The protein below binds the small molecule below.
Small molecule (SMILES): CC(C)Oc1cc(Nc2nc(N[C@@H](C)c3ccc(F)cn3)ncc2Cl)[nH]n1

Sequence of chain 4.C:
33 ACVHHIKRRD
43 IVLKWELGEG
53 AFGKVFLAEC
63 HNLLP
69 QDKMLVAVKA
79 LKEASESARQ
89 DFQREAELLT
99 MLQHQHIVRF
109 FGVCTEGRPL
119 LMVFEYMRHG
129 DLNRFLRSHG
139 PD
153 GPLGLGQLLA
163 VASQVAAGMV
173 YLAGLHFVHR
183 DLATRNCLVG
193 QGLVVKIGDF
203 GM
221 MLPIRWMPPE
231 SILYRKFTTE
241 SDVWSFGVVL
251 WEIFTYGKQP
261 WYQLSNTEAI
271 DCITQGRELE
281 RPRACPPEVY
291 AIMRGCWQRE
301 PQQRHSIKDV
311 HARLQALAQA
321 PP

Binding-site contacts:
Ligand atom C17 contacts residue GLY128 of chain 4.C at 3.4 Å.
Ligand atom N5 contacts residue LEU49 of chain 4.C at 3.4 Å (h-bond).
Ligand atom F1 contacts residue LEU190 of chain 4.C at 3.7 Å.
Ligand atom N6 contacts residue ALA75 of chain 4.C at 3.7 Å.
Ligand atom CL1 contacts residue ARG126 of chain 4.C at 3.7 Å.
Ligand atom N1 contacts residue LEU49 of chain 4.C at 3.7 Å.
Ligand atom C15 contacts residue ASP129 of chain 4.C at 3.7 Å.
Ligand atom N4 contacts residue LEU190 of chain 4.C at 3.6 Å.
Ligand atom N7 contacts residue GLU123 of chain 4.C at 2.7 Å (salt-bridge).
Ligand atom CL1 contacts residue MET125 of chain 4.C at 3.4 Å.
Ligand atom N6 contacts residue GLU123 of chain 4.C at 3.5 Å (salt-bridge).
Ligand atom C14 contacts residue LEU190 of chain 4.C at 3.6 Å (hydrophobic).
Ligand atom C6 contacts residue LEU190 of chain 4.C at 3.8 Å (hydrophobic).
Ligand atom N6 contacts residue MET125 of chain 4.C at 2.8 Å (h-bond).
Ligand atom C10 contacts residue VAL57 of chain 4.C at 3.6 Å (hydrophobic).
Ligand atom O1 contacts residue PHE122 of chain 4.C at 3.7 Å.
Ligand atom F1 contacts residue ASP201 of chain 4.C at 3.5 Å.
Ligand atom F1 contacts residue CYS189 of chain 4.C at 3.7 Å.
Ligand atom C16 contacts residue LEU49 of chain 4.C at 3.5 Å (hydrophobic).
Ligand atom N7 contacts residue MET125 of chain 4.C at 3.4 Å (h-bond).
Ligand atom C5 contacts residue LEU190 of chain 4.C at 3.7 Å (hydrophobic).
Ligand atom C4 contacts residue LEU190 of chain 4.C at 3.6 Å (hydrophobic).
Ligand atom C13 contacts residue LEU190 of chain 4.C at 3.6 Å (hydrophobic).
Ligand atom C4 contacts residue GLU123 of chain 4.C at 3.8 Å.
Ligand atom C15 contacts residue LEU190 of chain 4.C at 3.5 Å (hydrophobic).
Ligand atom C17 contacts residue LEU49 of chain 4.C at 3.7 Å (hydrophobic).
Ligand atom C1 contacts residue GLY200 of chain 4.C at 3.5 Å.
Ligand atom F1 contacts residue GLY200 of chain 4.C at 3.4 Å.
Ligand atom N6 contacts residue TYR124 of chain 4.C at 3.7 Å.
Ligand atom C3 contacts residue PHE122 of chain 4.C at 3.8 Å (hydrophobic).
Ligand atom C15 contacts residue ARG187 of chain 4.C at 3.4 Å.
Ligand atom C16 contacts residue GLY128 of chain 4.C at 3.7 Å.
Ligand atom N7 contacts residue ALA75 of chain 4.C at 3.4 Å.
Ligand atom C13 contacts residue GLY200 of chain 4.C at 3.8 Å.
Ligand atom N1 contacts residue MET125 of chain 4.C at 3.3 Å (h-bond).
Ligand atom F1 contacts residue ASN188 of chain 4.C at 3.2 Å.
Ligand atom N2 contacts residue LEU190 of chain 4.C at 3.7 Å.
Ligand atom O1 contacts residue LEU190 of chain 4.C at 3.8 Å.
Ligand atom CL1 contacts residue GLY128 of chain 4.C at 3.5 Å.
Ligand atom C4 contacts residue ALA75 of chain 4.C at 3.5 Å (hydrophobic).